This protein binds this small molecule.
Small molecule (SMILES): Cc1cc(C)n2cc(CSc3nc(-c4ccccc4)cn3C)nc2n1

Sequence of chain 1.B:
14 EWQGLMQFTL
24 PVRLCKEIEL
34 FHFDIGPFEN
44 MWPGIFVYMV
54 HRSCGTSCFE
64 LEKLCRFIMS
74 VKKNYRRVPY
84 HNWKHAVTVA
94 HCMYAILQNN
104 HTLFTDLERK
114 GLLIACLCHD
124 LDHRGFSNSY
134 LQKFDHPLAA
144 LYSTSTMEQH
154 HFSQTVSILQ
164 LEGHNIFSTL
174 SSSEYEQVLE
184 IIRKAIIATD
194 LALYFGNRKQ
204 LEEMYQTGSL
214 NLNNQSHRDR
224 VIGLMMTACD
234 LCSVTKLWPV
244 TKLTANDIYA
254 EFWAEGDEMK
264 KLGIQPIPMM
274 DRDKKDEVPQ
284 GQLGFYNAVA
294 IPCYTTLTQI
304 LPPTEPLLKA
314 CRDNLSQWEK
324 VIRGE

Binding-site contacts:
Ligand atom N2 contacts residue GLY284 of chain 1.B at 3.4 Å.
Ligand atom C9 contacts residue TYR252 of chain 1.B at 3.3 Å (hydrophobic).
Ligand atom C2 contacts residue PHE288 of chain 1.B at 3.8 Å (hydrophobic).
Ligand atom N5 contacts residue PHE288 of chain 1.B at 3.7 Å.
Ligand atom C9 contacts residue GLY284 of chain 1.B at 3.4 Å.
Ligand atom C6 contacts residue PHE288 of chain 1.B at 3.8 Å (hydrophobic).
Ligand atom C2 contacts residue ILE251 of chain 1.B at 3.2 Å (hydrophobic).
Ligand atom C10 contacts residue GLY284 of chain 1.B at 3.6 Å.
Ligand atom N2 contacts residue TYR252 of chain 1.B at 2.5 Å (h-bond).
Ligand atom C3 contacts residue LEU234 of chain 1.B at 3.7 Å (hydrophobic).
Ligand atom C8 contacts residue MET272 of chain 1.B at 3.7 Å (hydrophobic).
Ligand atom C19 contacts residue PHE288 of chain 1.B at 3.7 Å (hydrophobic).
Ligand atom N4 contacts residue GLN285 of chain 1.B at 3.1 Å (h-bond).
Ligand atom C11 contacts residue MET272 of chain 1.B at 3.6 Å (hydrophobic).
Ligand atom C19 contacts residue ILE251 of chain 1.B at 3.7 Å (hydrophobic).
Ligand atom S1 contacts residue GLN285 of chain 1.B at 3.4 Å (h-bond).
Ligand atom C4 contacts residue PHE288 of chain 1.B at 3.5 Å (hydrophobic).
Ligand atom C16 contacts residue MET272 of chain 1.B at 3.5 Å (hydrophobic).
Ligand atom C1 contacts residue ILE251 of chain 1.B at 3.5 Å (hydrophobic).
Ligand atom N3 contacts residue GLY284 of chain 1.B at 3.8 Å.
Ligand atom C9 contacts residue MET272 of chain 1.B at 3.7 Å (hydrophobic).
Ligand atom S1 contacts residue TYR252 of chain 1.B at 3.4 Å (h-bond).
Ligand atom C17 contacts residue MET272 of chain 1.B at 3.7 Å (hydrophobic).
Ligand atom C10 contacts residue MET272 of chain 1.B at 3.6 Å (hydrophobic).
Ligand atom C14 contacts residue PRO271 of chain 1.B at 3.6 Å (hydrophobic).
Ligand atom C12 contacts residue TYR252 of chain 1.B at 3.5 Å (hydrophobic).
Ligand atom N5 contacts residue ILE251 of chain 1.B at 3.1 Å.
Ligand atom N3 contacts residue MET272 of chain 1.B at 3.6 Å (h-bond).
Ligand atom C3 contacts residue PHE288 of chain 1.B at 3.7 Å (hydrophobic).
Ligand atom C10 contacts residue TYR252 of chain 1.B at 3.8 Å (hydrophobic).
Ligand atom S1 contacts residue GLY284 of chain 1.B at 3.5 Å (h-bond).
Ligand atom C15 contacts residue MET272 of chain 1.B at 3.5 Å (hydrophobic).
Ligand atom N1 contacts residue PHE288 of chain 1.B at 3.5 Å.
Ligand atom C1 contacts residue SER236 of chain 1.B at 3.3 Å.
Ligand atom C15 contacts residue PRO271 of chain 1.B at 3.6 Å (hydrophobic).
Ligand atom C13 contacts residue GLU280 of chain 1.B at 3.7 Å.
Ligand atom C14 contacts residue LYS277 of chain 1.B at 3.5 Å.
Ligand atom C8 contacts residue TYR252 of chain 1.B at 3.7 Å (hydrophobic).
Ligand atom N2 contacts residue MET272 of chain 1.B at 3.9 Å.
Ligand atom S1 contacts residue PHE288 of chain 1.B at 3.5 Å.